Sequence of chain 1.D:
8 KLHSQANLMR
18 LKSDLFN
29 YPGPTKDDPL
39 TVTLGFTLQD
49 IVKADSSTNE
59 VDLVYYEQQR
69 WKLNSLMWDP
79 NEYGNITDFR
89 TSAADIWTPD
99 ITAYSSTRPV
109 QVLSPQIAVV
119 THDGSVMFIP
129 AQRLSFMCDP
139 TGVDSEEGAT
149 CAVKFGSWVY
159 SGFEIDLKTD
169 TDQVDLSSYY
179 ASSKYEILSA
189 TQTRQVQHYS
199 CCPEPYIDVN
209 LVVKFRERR

Binding-site contacts:
Ligand atom C11 contacts residue TYR197 of chain 1.D at 3.8 Å (hydrophobic).
Ligand atom C1 contacts residue SER155 of chain 1.D at 3.3 Å.
Ligand atom C8 contacts residue TRP156 of chain 1.D at 4.4 Å (hydrophobic).
Ligand atom C6 contacts residue ILE127 of chain 1.E at 4.1 Å (hydrophobic).
Ligand atom C6 contacts residue TYR64 of chain 1.E at 3.8 Å (hydrophobic).
Ligand atom C9 contacts residue TRP156 of chain 1.D at 3.9 Å (hydrophobic).
Ligand atom N3 contacts residue TRP156 of chain 1.D at 2.7 Å (h-bond).
Ligand atom C1 contacts residue TRP156 of chain 1.D at 3.5 Å (hydrophobic).
Ligand atom C12 contacts residue TYR197 of chain 1.D at 3.6 Å (hydrophobic).
Ligand atom C1 contacts residue TYR102 of chain 1.D at 3.3 Å (hydrophobic).
Ligand atom C15 contacts residue TYR204 of chain 1.D at 4.4 Å (hydrophobic).
Ligand atom C10 contacts residue TYR102 of chain 1.D at 4.0 Å (hydrophobic).
Ligand atom C5 contacts residue TRP156 of chain 1.D at 3.6 Å (hydrophobic).
Ligand atom C16 contacts residue TYR197 of chain 1.D at 4.1 Å (hydrophobic).
Ligand atom C16 contacts residue TYR204 of chain 1.D at 3.6 Å (hydrophobic).
Ligand atom C9 contacts residue TYR102 of chain 1.D at 3.9 Å (hydrophobic).
Ligand atom C2 contacts residue TRP156 of chain 1.D at 3.5 Å (hydrophobic).
Ligand atom C10 contacts residue TYR64 of chain 1.E at 3.9 Å (hydrophobic).
Ligand atom C11 contacts residue TYR64 of chain 1.E at 3.8 Å (hydrophobic).
Ligand atom C5 contacts residue ILE127 of chain 1.E at 4.1 Å (hydrophobic).
Ligand atom C6 contacts residue TRP156 of chain 1.D at 4.0 Å (hydrophobic).
Ligand atom C12 contacts residue TYR64 of chain 1.E at 3.7 Å (hydrophobic).
Ligand atom C7 contacts residue TYR64 of chain 1.E at 3.6 Å (hydrophobic).
Ligand atom O17 contacts residue TYR197 of chain 1.D at 4.0 Å.
Ligand atom C7 contacts residue TRP156 of chain 1.D at 3.8 Å (hydrophobic).

Sequence of chain 1.E:
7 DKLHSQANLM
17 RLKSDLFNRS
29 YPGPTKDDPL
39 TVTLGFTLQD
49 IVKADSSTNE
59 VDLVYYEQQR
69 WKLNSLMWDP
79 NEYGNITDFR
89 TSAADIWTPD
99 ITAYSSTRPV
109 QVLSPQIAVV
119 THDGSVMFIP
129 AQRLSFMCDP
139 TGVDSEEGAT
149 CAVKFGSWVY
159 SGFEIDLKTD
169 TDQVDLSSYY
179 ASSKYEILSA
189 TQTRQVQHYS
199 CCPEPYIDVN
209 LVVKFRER

The protein below binds the small molecule below.
Small molecule (SMILES): CC1=NCCC[C@]12CCCCC21OCCO1